Binding-site contacts:
Ligand atom C2 contacts residue ASN215 of chain 1.A at 2.5 Å.
Ligand atom O5 contacts residue ASN215 of chain 1.A at 2.4 Å (h-bond).
Ligand atom C1 contacts residue TYR13 of chain 1.A at 4.3 Å (hydrophobic).
Ligand atom C1 contacts residue PRO14 of chain 1.A at 3.9 Å (hydrophobic).
Ligand atom C3 contacts residue ASN215 of chain 1.A at 3.8 Å.
Ligand atom O7 contacts residue LEU16 of chain 1.A at 4.4 Å.
Ligand atom C8 contacts residue LEU16 of chain 1.A at 3.9 Å (hydrophobic).
Ligand atom C7 contacts residue ASN215 of chain 1.A at 3.4 Å.
Ligand atom C8 contacts residue PRO14 of chain 1.A at 3.4 Å (hydrophobic).
Ligand atom N2 contacts residue PRO14 of chain 1.A at 2.8 Å (h-bond).
Ligand atom C7 contacts residue ARG15 of chain 1.A at 4.5 Å.
Ligand atom C5 contacts residue TYR13 of chain 1.A at 4.3 Å (hydrophobic).
Ligand atom C7 contacts residue LEU16 of chain 1.A at 4.5 Å (hydrophobic).
Ligand atom C8 contacts residue ARG15 of chain 1.A at 3.6 Å.
Ligand atom C1 contacts residue ASN215 of chain 1.A at 1.4 Å.
Ligand atom C3 contacts residue PRO14 of chain 1.A at 4.2 Å (hydrophobic).
Ligand atom C5 contacts residue ASN215 of chain 1.A at 3.7 Å.
Ligand atom C2 contacts residue PRO14 of chain 1.A at 3.8 Å (hydrophobic).
Ligand atom N2 contacts residue ARG15 of chain 1.A at 4.2 Å.
Ligand atom N2 contacts residue ASN215 of chain 1.A at 2.8 Å (h-bond).
Ligand atom O7 contacts residue ASN215 of chain 1.A at 3.7 Å.
Ligand atom C7 contacts residue PRO14 of chain 1.A at 3.6 Å (hydrophobic).
Ligand atom C8 contacts residue ASN215 of chain 1.A at 4.5 Å.
Ligand atom C4 contacts residue ASN215 of chain 1.A at 4.3 Å.
Ligand atom O5 contacts residue TYR13 of chain 1.A at 4.3 Å.
Ligand atom O6 contacts residue TYR13 of chain 1.A at 4.0 Å.

Sequence of chain 1.A:
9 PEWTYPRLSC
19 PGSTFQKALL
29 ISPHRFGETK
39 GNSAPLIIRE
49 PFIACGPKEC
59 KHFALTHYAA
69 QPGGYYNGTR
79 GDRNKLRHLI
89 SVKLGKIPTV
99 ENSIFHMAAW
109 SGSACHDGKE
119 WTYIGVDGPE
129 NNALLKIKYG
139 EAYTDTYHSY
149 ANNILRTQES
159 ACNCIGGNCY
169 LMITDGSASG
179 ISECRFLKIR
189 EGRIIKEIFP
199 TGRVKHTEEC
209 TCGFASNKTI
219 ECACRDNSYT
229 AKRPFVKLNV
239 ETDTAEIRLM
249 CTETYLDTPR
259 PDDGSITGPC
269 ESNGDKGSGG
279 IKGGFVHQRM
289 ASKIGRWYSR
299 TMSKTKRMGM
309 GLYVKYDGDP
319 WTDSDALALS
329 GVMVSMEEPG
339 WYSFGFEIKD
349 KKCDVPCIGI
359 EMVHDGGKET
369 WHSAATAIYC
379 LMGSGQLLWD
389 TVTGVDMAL

This small molecule binds to this protein.
Small molecule (SMILES): CC(=O)N[C@@H]1[C@@H](O)[C@H](O)[C@@H](CO)O[C@H]1O